Binding-site contacts:
Ligand atom C5 contacts residue TYR311 of chain 1.A at 3.2 Å (hydrophobic).
Ligand atom O2 contacts residue TYR118 of chain 1.A at 3.2 Å.
Ligand atom O4 contacts residue LYS351 of chain 1.A at 2.9 Å (salt-bridge).
Ligand atom N3 contacts residue TYR311 of chain 1.A at 3.2 Å (h-bond).
Ligand atom O2' contacts residue LYS264 of chain 1.A at 3.1 Å (salt-bridge).
Ligand atom O4' contacts residue HIS344 of chain 1.A at 3.0 Å.
Ligand atom N3 contacts residue ASN231 of chain 1.A at 3.0 Å (h-bond).
Ligand atom N6 contacts residue GLN124 of chain 1.A at 2.1 Å (h-bond).
Ligand atom O4 contacts residue GLN88 of chain 1.A at 3.0 Å (h-bond).
Ligand atom O2 contacts residue ASN310 of chain 1.A at 3.1 Å (h-bond).
Ligand atom N1 contacts residue TYR311 of chain 1.A at 3.0 Å (h-bond).
Ligand atom C2 contacts residue GLU271 of chain 1.A at 3.1 Å.
Ligand atom O2' contacts residue TYR308 of chain 1.A at 3.2 Å.
Ligand atom N3 contacts residue TYR232 of chain 1.A at 3.1 Å (h-bond).
Ligand atom N2 contacts residue GLU271 of chain 1.A at 2.8 Å (salt-bridge).
Ligand atom O2 contacts residue ASN231 of chain 1.A at 3.0 Å (h-bond).
Ligand atom O2 contacts residue TYR265 of chain 1.A at 3.2 Å.
Ligand atom N3 contacts residue ASN310 of chain 1.A at 2.9 Å (h-bond).
Ligand atom N3 contacts residue ASN84 of chain 1.A at 3.1 Å (h-bond).
Ligand atom C5 contacts residue ARG121 of chain 1.A at 3.2 Å.
Ligand atom O2' contacts residue ARG196 of chain 1.A at 2.3 Å (salt-bridge).
Ligand atom N1 contacts residue TYR232 of chain 1.A at 3.2 Å (h-bond).
Ligand atom C6 contacts residue TYR311 of chain 1.A at 3.1 Å (hydrophobic).
Ligand atom N1 contacts residue GLN199 of chain 1.A at 2.9 Å (h-bond).
Ligand atom N3 contacts residue GLN44 of chain 1.A at 3.0 Å (h-bond).
Ligand atom O3' contacts residue GLN44 of chain 1.A at 3.3 Å (h-bond).
Ligand atom O2' contacts residue GLN44 of chain 1.A at 3.2 Å (h-bond).
Ligand atom C2 contacts residue TYR85 of chain 1.A at 3.1 Å (hydrophobic).
Ligand atom C2 contacts residue TYR311 of chain 1.A at 3.1 Å (hydrophobic).
Ligand atom C2 contacts residue TYR232 of chain 1.A at 3.0 Å (hydrophobic).
Ligand atom O4 contacts residue GLN235 of chain 1.A at 2.9 Å (h-bond).
Ligand atom N1 contacts residue TYR85 of chain 1.A at 3.2 Å (h-bond).
Ligand atom O3' contacts residue LYS264 of chain 1.A at 3.1 Å (salt-bridge).
Ligand atom N6 contacts residue GLN51 of chain 1.A at 3.1 Å (h-bond).
Ligand atom N3 contacts residue TYR85 of chain 1.A at 3.2 Å (h-bond).
Ligand atom N1 contacts residue GLU271 of chain 1.A at 2.6 Å (salt-bridge).
Ligand atom OP1 contacts residue LYS264 of chain 1.A at 3.2 Å (salt-bridge).
Ligand atom C4 contacts residue HIS157 of chain 1.A at 3.2 Å.
Ligand atom C5 contacts residue ARG121 of chain 1.A at 3.2 Å.
Ligand atom N1 contacts residue GLN51 of chain 1.A at 3.2 Å (h-bond).

A small-molecule ligand and the protein it binds are described below.
Small molecule (SMILES): Nc1nc(=O)c2ncn([C@@H]3O[C@H](CO[P](=O)(O)O[C@H]4[C@@H](O)[C@H](n5ccc(=O)[nH]c5=O)O[C@@H]4COP(=O)=O)[C@@H](O[P](=O)(O)OC[C@H]4O[C@@H](n5ccc(=O)[nH]c5=O)[C@H](O)[C@@H]4O[P](=O)(O)OC[C@H]4O[C@@H](n5cnc6c(N)ncnc65)[C@H](O)[C@@H]4O[P](=O)(O)OC[C@H]4O[C@@H](n5ccc(=O)[nH]c5=O)[C@H](O)[C@@H]4O[P](=O)(O)OC[C@H]4O[C@@H](n5cnc6c(N)ncnc65)[C@H](O)[C@@H]4O[P](=O)(O)OC[C@H]4O[C@@H](n5ccc(=O)[nH]c5=O)[C@H](O)[C@@H]4O[P](=O)(O)OC[C@H]4O[C@@H](n5cnc6c(N)ncnc65)[C@H](O)[C@@H]4O)[C@H]3O)c2[nH]1

Sequence of chain 1.A:
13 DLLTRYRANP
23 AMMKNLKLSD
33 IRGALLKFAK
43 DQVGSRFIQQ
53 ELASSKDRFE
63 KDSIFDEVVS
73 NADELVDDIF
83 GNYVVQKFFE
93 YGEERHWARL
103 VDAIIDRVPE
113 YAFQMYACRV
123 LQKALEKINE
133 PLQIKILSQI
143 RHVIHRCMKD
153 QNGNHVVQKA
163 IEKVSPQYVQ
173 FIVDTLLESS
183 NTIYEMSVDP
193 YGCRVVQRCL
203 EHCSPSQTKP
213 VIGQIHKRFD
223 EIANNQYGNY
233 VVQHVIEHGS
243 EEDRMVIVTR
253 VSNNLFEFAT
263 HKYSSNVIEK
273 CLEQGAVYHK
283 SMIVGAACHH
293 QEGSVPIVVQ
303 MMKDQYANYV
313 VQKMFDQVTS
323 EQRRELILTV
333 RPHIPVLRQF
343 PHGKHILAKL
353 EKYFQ